Binding-site contacts:
Ligand atom C4 contacts residue PRO628 of chain 35.A at 3.0 Å (hydrophobic).
Ligand atom O2P contacts residue ASP623 of chain 48.A at 3.2 Å (salt-bridge).
Ligand atom O1P contacts residue HIS625 of chain 48.A at 2.8 Å (h-bond).
Ligand atom C6 contacts residue PRO412 of chain 35.A at 4.3 Å (hydrophobic).
Ligand atom C5 contacts residue PRO412 of chain 35.A at 4.2 Å (hydrophobic).
Ligand atom C1' contacts residue PRO628 of chain 35.A at 3.9 Å (hydrophobic).
Ligand atom C3' contacts residue HIS627 of chain 35.A at 4.3 Å.
Ligand atom N7 contacts residue SER629 of chain 35.A at 3.1 Å (h-bond).
Ligand atom C1' contacts residue HIS627 of chain 35.A at 4.3 Å.
Ligand atom P contacts residue HIS625 of chain 48.A at 3.9 Å.
Ligand atom N7 contacts residue ASN606 of chain 35.A at 4.2 Å.
Ligand atom C8 contacts residue PRO628 of chain 35.A at 3.8 Å (hydrophobic).
Ligand atom C8 contacts residue SER629 of chain 35.A at 4.2 Å.
Ligand atom C4 contacts residue PRO412 of chain 35.A at 4.1 Å (hydrophobic).
Ligand atom N1 contacts residue VAL411 of chain 35.A at 4.3 Å.
Ligand atom N9 contacts residue PRO412 of chain 35.A at 4.2 Å.
Ligand atom C2' contacts residue PRO628 of chain 35.A at 3.6 Å (hydrophobic).
Ligand atom N7 contacts residue HIS627 of chain 35.A at 4.1 Å.
Ligand atom C2' contacts residue HIS627 of chain 35.A at 3.2 Å.
Ligand atom N6 contacts residue SER629 of chain 35.A at 3.0 Å (h-bond).
Ligand atom N7 contacts residue PRO412 of chain 35.A at 4.3 Å.
Ligand atom C8 contacts residue PRO412 of chain 35.A at 4.3 Å (hydrophobic).
Ligand atom C6 contacts residue SER629 of chain 35.A at 3.5 Å.
Ligand atom N9 contacts residue PRO628 of chain 35.A at 3.7 Å.
Ligand atom N1 contacts residue GLY636 of chain 35.A at 2.9 Å (h-bond).
Ligand atom C2 contacts residue GLY636 of chain 35.A at 3.2 Å.
Ligand atom N6 contacts residue GLY634 of chain 35.A at 3.8 Å.
Ligand atom C6 contacts residue GLY636 of chain 35.A at 3.6 Å.
Ligand atom O3' contacts residue PRO628 of chain 35.A at 4.1 Å.
Ligand atom N3 contacts residue PRO628 of chain 35.A at 3.5 Å (h-bond).
Ligand atom N6 contacts residue PHE635 of chain 35.A at 3.7 Å.
Ligand atom C2 contacts residue PRO628 of chain 35.A at 3.5 Å (hydrophobic).
Ligand atom C8 contacts residue HIS627 of chain 35.A at 3.5 Å.
Ligand atom N6 contacts residue PRO628 of chain 35.A at 3.4 Å (h-bond).
Ligand atom N1 contacts residue PRO628 of chain 35.A at 3.2 Å (h-bond).
Ligand atom C5 contacts residue SER629 of chain 35.A at 3.5 Å.
Ligand atom C5 contacts residue PRO628 of chain 35.A at 2.7 Å (hydrophobic).
Ligand atom N7 contacts residue PRO628 of chain 35.A at 3.3 Å (h-bond).
Ligand atom N6 contacts residue GLY636 of chain 35.A at 3.2 Å (h-bond).
Ligand atom C6 contacts residue PRO628 of chain 35.A at 2.8 Å (hydrophobic).

This small molecule binds to this protein.
Small molecule (SMILES): Nc1ncnc2c1ncn2[C@H]1C[C@H](O)[C@@H](COP(=O)(O)O)O1

Sequence of chain 35.A:
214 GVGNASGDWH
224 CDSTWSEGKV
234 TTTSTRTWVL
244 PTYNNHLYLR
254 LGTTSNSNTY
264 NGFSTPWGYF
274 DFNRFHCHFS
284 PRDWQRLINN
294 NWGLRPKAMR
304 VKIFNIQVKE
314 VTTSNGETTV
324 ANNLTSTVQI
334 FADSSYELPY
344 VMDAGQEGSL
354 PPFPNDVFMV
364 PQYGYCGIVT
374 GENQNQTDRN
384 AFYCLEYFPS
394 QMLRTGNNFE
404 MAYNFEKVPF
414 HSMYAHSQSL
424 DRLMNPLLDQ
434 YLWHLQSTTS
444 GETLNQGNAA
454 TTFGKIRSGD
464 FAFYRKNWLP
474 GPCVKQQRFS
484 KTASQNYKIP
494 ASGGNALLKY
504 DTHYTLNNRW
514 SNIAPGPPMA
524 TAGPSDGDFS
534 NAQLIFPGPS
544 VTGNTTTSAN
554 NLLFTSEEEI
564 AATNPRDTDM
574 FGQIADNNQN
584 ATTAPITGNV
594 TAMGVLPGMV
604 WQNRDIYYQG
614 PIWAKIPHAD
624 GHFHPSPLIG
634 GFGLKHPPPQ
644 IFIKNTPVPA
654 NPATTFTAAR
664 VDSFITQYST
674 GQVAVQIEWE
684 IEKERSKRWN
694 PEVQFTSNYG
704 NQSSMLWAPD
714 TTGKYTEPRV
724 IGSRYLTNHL

Sequence of chain 48.A:
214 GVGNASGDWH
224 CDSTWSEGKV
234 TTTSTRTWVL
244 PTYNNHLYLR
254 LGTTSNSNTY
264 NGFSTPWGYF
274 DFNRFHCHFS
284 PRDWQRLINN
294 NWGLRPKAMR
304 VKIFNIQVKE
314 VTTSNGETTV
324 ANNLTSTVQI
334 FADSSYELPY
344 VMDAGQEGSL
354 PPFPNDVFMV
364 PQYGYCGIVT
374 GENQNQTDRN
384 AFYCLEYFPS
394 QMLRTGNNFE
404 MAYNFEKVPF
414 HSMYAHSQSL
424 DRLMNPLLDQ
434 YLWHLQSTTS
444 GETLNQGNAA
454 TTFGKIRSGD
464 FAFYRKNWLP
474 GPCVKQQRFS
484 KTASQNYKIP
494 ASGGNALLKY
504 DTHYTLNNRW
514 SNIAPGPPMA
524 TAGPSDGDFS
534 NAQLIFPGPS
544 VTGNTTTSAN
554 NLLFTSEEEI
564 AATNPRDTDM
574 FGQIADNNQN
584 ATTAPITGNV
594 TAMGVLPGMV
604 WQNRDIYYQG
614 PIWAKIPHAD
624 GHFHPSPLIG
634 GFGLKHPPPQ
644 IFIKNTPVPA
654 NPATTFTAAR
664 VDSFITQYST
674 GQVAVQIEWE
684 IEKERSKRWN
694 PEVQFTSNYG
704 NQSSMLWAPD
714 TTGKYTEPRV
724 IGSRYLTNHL